A protein and the small-molecule ligand that binds it are described below.
Small molecule (SMILES): CC(=O)N[C@H]1[C@H](O[C@H]2[C@H](O)[C@@H](NC(C)=O)CO[C@@H]2CO)O[C@H](CO)[C@@H](O)[C@@H]1O

Sequence of chain 1.H:
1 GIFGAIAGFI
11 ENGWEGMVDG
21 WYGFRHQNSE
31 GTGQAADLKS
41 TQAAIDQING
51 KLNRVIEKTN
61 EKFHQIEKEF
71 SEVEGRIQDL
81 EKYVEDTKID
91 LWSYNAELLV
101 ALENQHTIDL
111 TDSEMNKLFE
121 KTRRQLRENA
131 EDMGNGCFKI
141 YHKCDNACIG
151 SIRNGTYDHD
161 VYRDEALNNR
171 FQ

Binding-site contacts:
Ligand atom C5 contacts residue ASN32 of chain 1.G at 3.6 Å.
Ligand atom C8 contacts residue NAG3 of chain 1.Y at 4.1 Å.
Ligand atom C2 contacts residue FUC2 of chain 1.Y at 3.8 Å.
Ligand atom C7 contacts residue ASN32 of chain 1.G at 3.5 Å.
Ligand atom C6 contacts residue THR312 of chain 1.G at 4.0 Å.
Ligand atom C3 contacts residue FUC2 of chain 1.Y at 3.2 Å.
Ligand atom O5 contacts residue FUC2 of chain 1.Y at 4.5 Å.
Ligand atom C8 contacts residue NAG1 of chain 1.Y at 4.4 Å.
Ligand atom O7 contacts residue ASN32 of chain 1.G at 3.7 Å.
Ligand atom O6 contacts residue LEU52 of chain 1.H at 3.5 Å.
Ligand atom C3 contacts residue ASN32 of chain 1.G at 3.8 Å.
Ligand atom O5 contacts residue ASN32 of chain 1.G at 2.3 Å (h-bond).
Ligand atom O3 contacts residue FUC2 of chain 1.Y at 3.5 Å.
Ligand atom C1 contacts residue ASN32 of chain 1.G at 1.4 Å.
Ligand atom C1 contacts residue FUC2 of chain 1.Y at 3.9 Å.
Ligand atom C5 contacts residue THR312 of chain 1.G at 4.2 Å.
Ligand atom O5 contacts residue THR312 of chain 1.G at 3.0 Å (h-bond).
Ligand atom C8 contacts residue THR34 of chain 1.G at 3.5 Å.
Ligand atom C7 contacts residue THR34 of chain 1.G at 4.4 Å.
Ligand atom N2 contacts residue FUC2 of chain 1.Y at 2.8 Å (h-bond).
Ligand atom O6 contacts residue THR312 of chain 1.G at 3.9 Å.
Ligand atom O4 contacts residue FUC2 of chain 1.Y at 3.8 Å.
Ligand atom C8 contacts residue FUC2 of chain 1.Y at 3.2 Å.
Ligand atom C6 contacts residue LEU52 of chain 1.H at 3.8 Å (hydrophobic).
Ligand atom C5 contacts residue FUC2 of chain 1.Y at 4.0 Å.
Ligand atom N2 contacts residue ASN32 of chain 1.G at 2.9 Å (h-bond).
Ligand atom O7 contacts residue THR34 of chain 1.G at 4.5 Å.
Ligand atom C6 contacts residue THR34 of chain 1.G at 4.4 Å.
Ligand atom C4 contacts residue ASN32 of chain 1.G at 4.2 Å.
Ligand atom C2 contacts residue ASN32 of chain 1.G at 2.4 Å.
Ligand atom C1 contacts residue THR312 of chain 1.G at 3.6 Å.
Ligand atom C4 contacts residue FUC2 of chain 1.Y at 3.9 Å.
Ligand atom C7 contacts residue FUC2 of chain 1.Y at 3.5 Å.

Sequence of chain 1.G:
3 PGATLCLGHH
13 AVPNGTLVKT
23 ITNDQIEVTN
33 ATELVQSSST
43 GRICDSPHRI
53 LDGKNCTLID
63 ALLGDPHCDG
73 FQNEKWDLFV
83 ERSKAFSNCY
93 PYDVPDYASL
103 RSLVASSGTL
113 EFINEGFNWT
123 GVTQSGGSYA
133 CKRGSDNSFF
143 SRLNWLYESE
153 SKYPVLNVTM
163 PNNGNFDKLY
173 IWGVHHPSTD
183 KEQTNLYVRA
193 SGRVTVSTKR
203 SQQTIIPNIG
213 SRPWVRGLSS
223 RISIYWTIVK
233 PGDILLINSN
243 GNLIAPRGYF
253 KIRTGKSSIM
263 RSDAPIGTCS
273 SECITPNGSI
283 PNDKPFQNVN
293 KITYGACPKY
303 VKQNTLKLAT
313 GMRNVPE